Binding-site contacts:
Ligand atom C2 contacts residue ASN5 of chain 4.A at 2.5 Å.
Ligand atom N2 contacts residue ASP2 of chain 4.A at 4.2 Å.
Ligand atom O6 contacts residue ASN154 of chain 4.A at 4.1 Å.
Ligand atom O5 contacts residue ASN5 of chain 4.A at 2.3 Å (h-bond).
Ligand atom C1 contacts residue ASN154 of chain 4.A at 4.0 Å.
Ligand atom C7 contacts residue PHE3 of chain 4.A at 3.5 Å (hydrophobic).
Ligand atom C3 contacts residue ASP2 of chain 4.A at 3.7 Å.
Ligand atom N2 contacts residue ASN5 of chain 4.A at 2.8 Å (h-bond).
Ligand atom C3 contacts residue PHE3 of chain 4.A at 4.1 Å (hydrophobic).
Ligand atom C8 contacts residue ASP2 of chain 4.A at 4.2 Å.
Ligand atom C3 contacts residue ASN5 of chain 4.A at 3.8 Å.
Ligand atom C8 contacts residue PHE3 of chain 4.A at 3.2 Å (hydrophobic).
Ligand atom O3 contacts residue ASP2 of chain 4.A at 2.8 Å (salt-bridge).
Ligand atom N2 contacts residue PHE3 of chain 4.A at 2.7 Å (h-bond).
Ligand atom O7 contacts residue ASN5 of chain 4.A at 4.2 Å.
Ligand atom C5 contacts residue ASN154 of chain 4.A at 3.4 Å.
Ligand atom C7 contacts residue ASN5 of chain 4.A at 3.7 Å.
Ligand atom O4 contacts residue ASP2 of chain 4.A at 4.3 Å.
Ligand atom C5 contacts residue ASN5 of chain 4.A at 3.6 Å.
Ligand atom C2 contacts residue PHE3 of chain 4.A at 3.7 Å (hydrophobic).
Ligand atom C7 contacts residue ASP2 of chain 4.A at 4.3 Å.
Ligand atom O5 contacts residue ASN154 of chain 4.A at 3.8 Å.
Ligand atom C1 contacts residue PHE3 of chain 4.A at 3.7 Å (hydrophobic).
Ligand atom C8 contacts residue ASN4 of chain 4.A at 4.4 Å.
Ligand atom C1 contacts residue ASN5 of chain 4.A at 1.5 Å.
Ligand atom C4 contacts residue ASN5 of chain 4.A at 4.2 Å.
Ligand atom C6 contacts residue ASN154 of chain 4.A at 4.1 Å.

The small molecule below binds the protein below.
Small molecule (SMILES): CC(=O)N[C@@H]1[C@@H](O)[C@H](O)[C@@H](CO)O[C@H]1O

Sequence of chain 4.A:
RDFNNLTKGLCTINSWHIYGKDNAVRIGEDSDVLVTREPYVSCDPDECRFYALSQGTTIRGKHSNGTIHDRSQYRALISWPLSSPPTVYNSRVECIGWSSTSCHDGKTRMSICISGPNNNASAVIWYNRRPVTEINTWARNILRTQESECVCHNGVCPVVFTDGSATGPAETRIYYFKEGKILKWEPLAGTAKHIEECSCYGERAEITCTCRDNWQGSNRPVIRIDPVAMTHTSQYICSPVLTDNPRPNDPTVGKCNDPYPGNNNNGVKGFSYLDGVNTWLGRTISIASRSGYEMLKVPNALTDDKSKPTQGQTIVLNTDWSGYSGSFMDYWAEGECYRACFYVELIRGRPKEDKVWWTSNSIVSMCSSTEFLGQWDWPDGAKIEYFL